This small molecule binds to this protein.
Small molecule (SMILES): O=C(O)[C@H]1COc2ccccc2O1

Binding-site contacts:
Ligand atom OAH contacts residue GLN164 of chain 1.B at 2.8 Å (h-bond).
Ligand atom CAL contacts residue 0JD1 of chain 1.L at 0.1 Å.
Ligand atom OAB contacts residue HIS47 of chain 1.B at 3.3 Å (h-bond).
Ligand atom OAB contacts residue THR39 of chain 1.B at 3.6 Å.
Ligand atom CAG contacts residue GLN164 of chain 1.B at 3.8 Å.
Ligand atom CAC contacts residue 0JD1 of chain 1.L at 0.1 Å.
Ligand atom CAC contacts residue VAL143 of chain 1.B at 3.5 Å (hydrophobic).
Ligand atom CAF contacts residue 0JD1 of chain 1.L at 0.2 Å.
Ligand atom OAA contacts residue 0JD1 of chain 1.L at 0.2 Å (h-bond).
Ligand atom CAF contacts residue MET40 of chain 1.B at 3.6 Å (hydrophobic).
Ligand atom CAK contacts residue 0JD1 of chain 1.L at 0.1 Å.
Ligand atom CAL contacts residue MET40 of chain 1.B at 3.7 Å (hydrophobic).
Ligand atom CAJ contacts residue 0JD1 of chain 1.L at 1.2 Å.
Ligand atom OAA contacts residue HIS47 of chain 1.B at 3.2 Å (h-bond).
Ligand atom OAB contacts residue 0JD1 of chain 1.L at 0.1 Å (h-bond).
Ligand atom OAB contacts residue MET40 of chain 1.B at 2.8 Å (h-bond).
Ligand atom OAH contacts residue 0JD1 of chain 1.L at 0.1 Å (h-bond).
Ligand atom OAI contacts residue MET40 of chain 1.B at 3.1 Å.
Ligand atom CAE contacts residue GLN164 of chain 1.B at 3.5 Å.
Ligand atom CAF contacts residue PRO38 of chain 1.B at 3.8 Å (hydrophobic).
Ligand atom CAE contacts residue PHE157 of chain 1.B at 3.7 Å (hydrophobic).
Ligand atom CAM contacts residue THR39 of chain 1.B at 3.9 Å.
Ligand atom CAM contacts residue PRO38 of chain 1.B at 3.7 Å (hydrophobic).
Ligand atom CAM contacts residue 0JD1 of chain 1.L at 0.7 Å.
Ligand atom CAL contacts residue THR39 of chain 1.B at 3.9 Å.
Ligand atom CAE contacts residue 0JD1 of chain 1.L at 0.1 Å.
Ligand atom CAK contacts residue PRO38 of chain 1.B at 4.0 Å (hydrophobic).
Ligand atom CAD contacts residue PRO38 of chain 1.B at 3.9 Å (hydrophobic).
Ligand atom CAJ contacts residue HIS47 of chain 1.B at 3.5 Å.
Ligand atom OAI contacts residue THR39 of chain 1.B at 3.2 Å.
Ligand atom CAG contacts residue 0JD1 of chain 1.L at 0.3 Å.
Ligand atom CAJ contacts residue THR39 of chain 1.B at 4.1 Å.
Ligand atom CAJ contacts residue MET40 of chain 1.B at 3.7 Å (hydrophobic).
Ligand atom CAF contacts residue THR39 of chain 1.B at 3.7 Å.
Ligand atom CAD contacts residue 0JD1 of chain 1.L at 0.1 Å.
Ligand atom CAK contacts residue GLN164 of chain 1.B at 3.6 Å.
Ligand atom OAI contacts residue PRO38 of chain 1.B at 3.5 Å (h-bond).
Ligand atom CAM contacts residue MET40 of chain 1.B at 4.0 Å (hydrophobic).
Ligand atom OAI contacts residue 0JD1 of chain 1.L at 0.1 Å (h-bond).
Ligand atom CAL contacts residue PRO38 of chain 1.B at 3.6 Å (hydrophobic).

Sequence of chain 1.B:
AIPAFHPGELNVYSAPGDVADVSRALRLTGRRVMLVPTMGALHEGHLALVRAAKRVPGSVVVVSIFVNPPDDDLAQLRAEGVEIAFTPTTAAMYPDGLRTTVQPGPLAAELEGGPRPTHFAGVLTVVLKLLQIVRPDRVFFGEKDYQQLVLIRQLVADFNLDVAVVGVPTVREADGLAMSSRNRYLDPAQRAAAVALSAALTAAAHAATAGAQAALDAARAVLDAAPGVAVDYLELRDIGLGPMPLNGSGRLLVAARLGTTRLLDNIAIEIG